Binding-site contacts:
Ligand atom CB contacts residue GLU118 of chain 1.A at 4.0 Å.
Ligand atom C contacts residue HIS294 of chain 1.A at 3.8 Å.
Ligand atom ND contacts residue ALA257 of chain 1.A at 3.6 Å.
Ligand atom O contacts residue HIS294 of chain 1.A at 3.1 Å (h-bond).
Ligand atom C contacts residue GLU295 of chain 1.A at 3.8 Å.
Ligand atom C contacts residue ALA259 of chain 1.A at 3.8 Å (hydrophobic).
Ligand atom C contacts residue GLU317 of chain 1.A at 3.9 Å.
Ligand atom O contacts residue GLU317 of chain 1.A at 2.9 Å (salt-bridge).
Ligand atom OXT contacts residue GLU295 of chain 1.A at 2.7 Å (salt-bridge).
Ligand atom CA contacts residue GLU118 of chain 1.A at 3.8 Å.
Ligand atom C contacts residue TYR378 of chain 1.A at 3.5 Å (hydrophobic).
Ligand atom CG contacts residue ALA257 of chain 1.A at 3.9 Å (hydrophobic).
Ligand atom OXT contacts residue HIS294 of chain 1.A at 3.5 Å (h-bond).
Ligand atom O contacts residue TYR378 of chain 1.A at 3.0 Å (h-bond).
Ligand atom OXT contacts residue ALA259 of chain 1.A at 3.4 Å (h-bond).
Ligand atom ND contacts residue TYR373 of chain 1.A at 3.9 Å.
Ligand atom OXT contacts residue ZN1 of chain 1.B at 3.3 Å.
Ligand atom C contacts residue GLU261 of chain 1.A at 3.6 Å.
Ligand atom N contacts residue GLU118 of chain 1.A at 2.6 Å (salt-bridge).
Ligand atom C contacts residue ZN1 of chain 1.B at 2.8 Å.
Ligand atom CA contacts residue ALA259 of chain 1.A at 3.4 Å (hydrophobic).
Ligand atom CA contacts residue ZN1 of chain 1.B at 4.0 Å.
Ligand atom O contacts residue HIS298 of chain 1.A at 3.3 Å (h-bond).
Ligand atom CA contacts residue GLU261 of chain 1.A at 3.1 Å.
Ligand atom O contacts residue GLU261 of chain 1.A at 4.0 Å.
Ligand atom N contacts residue GLU261 of chain 1.A at 2.8 Å (salt-bridge).
Ligand atom CG contacts residue TYR378 of chain 1.A at 3.3 Å (hydrophobic).
Ligand atom CG contacts residue ALA259 of chain 1.A at 3.9 Å (hydrophobic).
Ligand atom N contacts residue LYS316 of chain 1.A at 3.5 Å (salt-bridge).
Ligand atom ND contacts residue TYR378 of chain 1.A at 3.7 Å.
Ligand atom CB contacts residue TYR378 of chain 1.A at 3.7 Å (hydrophobic).
Ligand atom C contacts residue HIS298 of chain 1.A at 4.0 Å.
Ligand atom CB contacts residue ALA259 of chain 1.A at 3.5 Å (hydrophobic).
Ligand atom CA contacts residue TYR378 of chain 1.A at 3.9 Å (hydrophobic).
Ligand atom CA contacts residue MET260 of chain 1.A at 4.0 Å (hydrophobic).
Ligand atom N contacts residue MET260 of chain 1.A at 3.8 Å.
Ligand atom N contacts residue ZN1 of chain 1.B at 4.0 Å.
Ligand atom N contacts residue TYR378 of chain 1.A at 4.1 Å.
Ligand atom O contacts residue ZN1 of chain 1.B at 1.8 Å.
Ligand atom N contacts residue GLU317 of chain 1.A at 3.2 Å (salt-bridge).

The small molecule below binds the protein below.
Small molecule (SMILES): NCC[C@H](N)C(=O)O

Sequence of chain 1.A:
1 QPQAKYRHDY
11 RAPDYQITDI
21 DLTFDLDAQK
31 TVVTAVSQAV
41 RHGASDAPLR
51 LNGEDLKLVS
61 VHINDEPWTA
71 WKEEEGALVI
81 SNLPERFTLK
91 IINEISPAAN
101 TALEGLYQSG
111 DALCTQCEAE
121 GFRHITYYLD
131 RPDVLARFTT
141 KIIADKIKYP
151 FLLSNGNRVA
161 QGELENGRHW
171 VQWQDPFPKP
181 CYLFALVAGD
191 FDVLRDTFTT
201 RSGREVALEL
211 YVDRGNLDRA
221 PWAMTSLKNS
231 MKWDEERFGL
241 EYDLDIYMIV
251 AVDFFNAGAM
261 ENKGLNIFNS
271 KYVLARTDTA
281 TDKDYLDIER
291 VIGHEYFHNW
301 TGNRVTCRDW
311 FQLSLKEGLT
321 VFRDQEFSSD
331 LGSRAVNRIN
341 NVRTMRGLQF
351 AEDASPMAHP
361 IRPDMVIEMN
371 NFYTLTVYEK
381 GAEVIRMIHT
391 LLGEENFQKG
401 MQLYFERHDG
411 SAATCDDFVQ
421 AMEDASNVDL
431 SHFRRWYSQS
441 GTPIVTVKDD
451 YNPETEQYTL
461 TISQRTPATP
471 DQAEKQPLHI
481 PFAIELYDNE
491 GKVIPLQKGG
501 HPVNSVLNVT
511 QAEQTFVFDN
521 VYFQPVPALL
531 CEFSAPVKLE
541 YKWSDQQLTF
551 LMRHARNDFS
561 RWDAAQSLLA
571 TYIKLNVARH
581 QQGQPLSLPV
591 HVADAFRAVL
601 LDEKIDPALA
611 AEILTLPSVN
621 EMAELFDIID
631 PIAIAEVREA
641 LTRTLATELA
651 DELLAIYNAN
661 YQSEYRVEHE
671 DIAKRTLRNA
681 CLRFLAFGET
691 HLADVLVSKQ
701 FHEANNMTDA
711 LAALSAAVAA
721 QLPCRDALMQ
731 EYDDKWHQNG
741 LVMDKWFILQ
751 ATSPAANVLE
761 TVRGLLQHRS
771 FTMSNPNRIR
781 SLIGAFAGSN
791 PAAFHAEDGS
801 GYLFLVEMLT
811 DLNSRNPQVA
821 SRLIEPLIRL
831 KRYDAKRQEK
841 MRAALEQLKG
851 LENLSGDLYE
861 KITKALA